Binding-site contacts:
Ligand atom O3' contacts residue VAL50 of chain 1.F at 2.6 Å (h-bond).
Ligand atom PG contacts residue MG1 of chain 1.ZA at 3.2 Å.
Ligand atom O6 contacts residue ASN252 of chain 1.G at 3.0 Å (h-bond).
Ligand atom O2G contacts residue MG1 of chain 1.ZA at 3.5 Å.
Ligand atom O1B contacts residue MG1 of chain 1.ZA at 2.2 Å.
Ligand atom O3B contacts residue LYS248 of chain 1.G at 3.4 Å (salt-bridge).
Ligand atom O1B contacts residue CZF1 of chain 1.BB at 2.6 Å (h-bond).
Ligand atom O3G contacts residue MG1 of chain 1.ZA at 2.3 Å.
Ligand atom PG contacts residue ARG246 of chain 1.G at 3.5 Å.
Ligand atom C5 contacts residue ARG227 of chain 1.G at 3.4 Å.
Ligand atom O2A contacts residue LYS248 of chain 1.G at 2.3 Å (salt-bridge).
Ligand atom N3 contacts residue ASN13 of chain 1.E at 2.7 Å (h-bond).
Ligand atom N9 contacts residue PHE51 of chain 1.F at 3.5 Å.
Ligand atom O4' contacts residue ASN13 of chain 1.E at 3.4 Å.
Ligand atom O4' contacts residue ARG227 of chain 1.G at 3.1 Å (salt-bridge).
Ligand atom O1G contacts residue ARG246 of chain 1.G at 2.7 Å (salt-bridge).
Ligand atom N2 contacts residue ASP224 of chain 1.G at 3.3 Å (salt-bridge).
Ligand atom C1' contacts residue PHE51 of chain 1.F at 3.2 Å (hydrophobic).
Ligand atom PB contacts residue CZF1 of chain 1.BB at 3.5 Å.
Ligand atom O2B contacts residue CZF1 of chain 1.BB at 3.5 Å (h-bond).
Ligand atom O1A contacts residue HIS270 of chain 1.F at 3.2 Å (h-bond).
Ligand atom C3' contacts residue CZF1 of chain 1.BB at 3.5 Å.
Ligand atom PG contacts residue CZF1 of chain 1.BB at 3.5 Å.
Ligand atom O3' contacts residue ASN13 of chain 1.E at 3.2 Å (h-bond).
Ligand atom O2G contacts residue ARG246 of chain 1.G at 2.4 Å (salt-bridge).
Ligand atom O2G contacts residue LYS417 of chain 1.G at 3.5 Å.
Ligand atom O3G contacts residue LYS417 of chain 1.G at 3.2 Å (salt-bridge).
Ligand atom N7 contacts residue ARG227 of chain 1.G at 3.3 Å (salt-bridge).
Ligand atom O1G contacts residue LYS271 of chain 1.F at 3.3 Å (salt-bridge).
Ligand atom C3' contacts residue VAL50 of chain 1.F at 3.4 Å (hydrophobic).
Ligand atom N9 contacts residue ARG227 of chain 1.G at 3.2 Å (salt-bridge).
Ligand atom O2B contacts residue LYS271 of chain 1.F at 2.5 Å (salt-bridge).
Ligand atom O6 contacts residue ARG266 of chain 1.F at 3.1 Å.
Ligand atom N2 contacts residue GLY218 of chain 1.F at 3.0 Å (h-bond).
Ligand atom N2 contacts residue ASN13 of chain 1.E at 2.8 Å (h-bond).
Ligand atom C4 contacts residue ARG227 of chain 1.G at 3.2 Å.
Ligand atom C2 contacts residue ASN13 of chain 1.E at 3.1 Å.
Ligand atom PA contacts residue LYS248 of chain 1.G at 3.5 Å.
Ligand atom O3G contacts residue CZF1 of chain 1.BB at 2.1 Å (h-bond).
Ligand atom C2' contacts residue PHE51 of chain 1.F at 3.3 Å (hydrophobic).

Sequence of chain 1.E:
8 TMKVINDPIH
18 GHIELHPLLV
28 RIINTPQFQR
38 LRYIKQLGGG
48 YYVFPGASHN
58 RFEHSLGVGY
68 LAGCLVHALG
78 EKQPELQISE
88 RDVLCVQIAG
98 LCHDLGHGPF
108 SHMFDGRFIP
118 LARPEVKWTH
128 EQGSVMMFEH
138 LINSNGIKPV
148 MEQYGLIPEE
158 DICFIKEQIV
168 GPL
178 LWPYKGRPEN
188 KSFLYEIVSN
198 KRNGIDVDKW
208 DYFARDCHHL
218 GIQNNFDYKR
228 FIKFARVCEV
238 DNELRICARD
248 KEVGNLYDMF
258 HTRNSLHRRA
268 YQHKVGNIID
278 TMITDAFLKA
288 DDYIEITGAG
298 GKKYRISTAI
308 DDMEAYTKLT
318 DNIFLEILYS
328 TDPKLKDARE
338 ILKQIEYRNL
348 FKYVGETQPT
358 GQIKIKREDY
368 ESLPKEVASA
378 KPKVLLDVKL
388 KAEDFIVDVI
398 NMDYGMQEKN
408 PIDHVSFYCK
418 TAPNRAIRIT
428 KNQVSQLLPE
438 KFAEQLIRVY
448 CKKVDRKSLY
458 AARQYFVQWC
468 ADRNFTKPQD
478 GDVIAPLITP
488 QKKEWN

Sequence of chain 1.F:
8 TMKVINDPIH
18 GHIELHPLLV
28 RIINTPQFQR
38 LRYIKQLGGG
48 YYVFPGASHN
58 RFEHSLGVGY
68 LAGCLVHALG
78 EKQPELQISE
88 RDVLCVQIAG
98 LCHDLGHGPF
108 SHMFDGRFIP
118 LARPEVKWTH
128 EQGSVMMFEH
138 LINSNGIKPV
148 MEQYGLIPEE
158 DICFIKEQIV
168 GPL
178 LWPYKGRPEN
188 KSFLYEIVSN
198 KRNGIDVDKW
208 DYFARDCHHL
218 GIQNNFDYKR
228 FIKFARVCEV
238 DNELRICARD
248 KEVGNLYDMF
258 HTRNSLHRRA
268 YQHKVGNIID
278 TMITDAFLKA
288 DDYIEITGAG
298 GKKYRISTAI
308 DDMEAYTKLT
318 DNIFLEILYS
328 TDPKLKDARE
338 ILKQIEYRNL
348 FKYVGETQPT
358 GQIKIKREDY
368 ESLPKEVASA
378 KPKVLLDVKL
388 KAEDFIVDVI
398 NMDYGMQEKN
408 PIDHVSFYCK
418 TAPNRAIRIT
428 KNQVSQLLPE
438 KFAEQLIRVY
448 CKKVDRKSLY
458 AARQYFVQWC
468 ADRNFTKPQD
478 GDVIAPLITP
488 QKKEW

A protein and the small-molecule ligand that binds it are described below.
Small molecule (SMILES): Nc1nc2c(ncn2[C@H]2C[C@H](O)[C@@H](CO[P](=O)(O)N[P](=O)(O)OP(=O)(O)O)O2)c(=O)[nH]1

Sequence of chain 1.G:
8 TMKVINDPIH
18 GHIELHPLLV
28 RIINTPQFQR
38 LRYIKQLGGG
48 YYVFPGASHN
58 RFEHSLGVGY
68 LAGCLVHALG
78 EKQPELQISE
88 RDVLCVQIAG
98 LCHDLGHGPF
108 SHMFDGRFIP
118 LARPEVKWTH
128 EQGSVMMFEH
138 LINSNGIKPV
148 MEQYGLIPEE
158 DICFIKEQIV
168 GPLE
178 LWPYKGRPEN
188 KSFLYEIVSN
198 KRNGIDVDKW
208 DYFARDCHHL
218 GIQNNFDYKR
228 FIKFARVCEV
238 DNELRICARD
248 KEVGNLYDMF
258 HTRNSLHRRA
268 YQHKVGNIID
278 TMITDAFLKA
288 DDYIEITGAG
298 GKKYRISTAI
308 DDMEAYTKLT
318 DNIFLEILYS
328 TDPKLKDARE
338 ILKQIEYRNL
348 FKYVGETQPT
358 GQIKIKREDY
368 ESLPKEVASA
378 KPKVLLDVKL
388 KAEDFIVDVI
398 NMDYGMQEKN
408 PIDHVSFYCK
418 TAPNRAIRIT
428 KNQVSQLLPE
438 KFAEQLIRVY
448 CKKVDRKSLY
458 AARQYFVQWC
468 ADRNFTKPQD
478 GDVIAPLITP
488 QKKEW